Sequence of chain 1.A:
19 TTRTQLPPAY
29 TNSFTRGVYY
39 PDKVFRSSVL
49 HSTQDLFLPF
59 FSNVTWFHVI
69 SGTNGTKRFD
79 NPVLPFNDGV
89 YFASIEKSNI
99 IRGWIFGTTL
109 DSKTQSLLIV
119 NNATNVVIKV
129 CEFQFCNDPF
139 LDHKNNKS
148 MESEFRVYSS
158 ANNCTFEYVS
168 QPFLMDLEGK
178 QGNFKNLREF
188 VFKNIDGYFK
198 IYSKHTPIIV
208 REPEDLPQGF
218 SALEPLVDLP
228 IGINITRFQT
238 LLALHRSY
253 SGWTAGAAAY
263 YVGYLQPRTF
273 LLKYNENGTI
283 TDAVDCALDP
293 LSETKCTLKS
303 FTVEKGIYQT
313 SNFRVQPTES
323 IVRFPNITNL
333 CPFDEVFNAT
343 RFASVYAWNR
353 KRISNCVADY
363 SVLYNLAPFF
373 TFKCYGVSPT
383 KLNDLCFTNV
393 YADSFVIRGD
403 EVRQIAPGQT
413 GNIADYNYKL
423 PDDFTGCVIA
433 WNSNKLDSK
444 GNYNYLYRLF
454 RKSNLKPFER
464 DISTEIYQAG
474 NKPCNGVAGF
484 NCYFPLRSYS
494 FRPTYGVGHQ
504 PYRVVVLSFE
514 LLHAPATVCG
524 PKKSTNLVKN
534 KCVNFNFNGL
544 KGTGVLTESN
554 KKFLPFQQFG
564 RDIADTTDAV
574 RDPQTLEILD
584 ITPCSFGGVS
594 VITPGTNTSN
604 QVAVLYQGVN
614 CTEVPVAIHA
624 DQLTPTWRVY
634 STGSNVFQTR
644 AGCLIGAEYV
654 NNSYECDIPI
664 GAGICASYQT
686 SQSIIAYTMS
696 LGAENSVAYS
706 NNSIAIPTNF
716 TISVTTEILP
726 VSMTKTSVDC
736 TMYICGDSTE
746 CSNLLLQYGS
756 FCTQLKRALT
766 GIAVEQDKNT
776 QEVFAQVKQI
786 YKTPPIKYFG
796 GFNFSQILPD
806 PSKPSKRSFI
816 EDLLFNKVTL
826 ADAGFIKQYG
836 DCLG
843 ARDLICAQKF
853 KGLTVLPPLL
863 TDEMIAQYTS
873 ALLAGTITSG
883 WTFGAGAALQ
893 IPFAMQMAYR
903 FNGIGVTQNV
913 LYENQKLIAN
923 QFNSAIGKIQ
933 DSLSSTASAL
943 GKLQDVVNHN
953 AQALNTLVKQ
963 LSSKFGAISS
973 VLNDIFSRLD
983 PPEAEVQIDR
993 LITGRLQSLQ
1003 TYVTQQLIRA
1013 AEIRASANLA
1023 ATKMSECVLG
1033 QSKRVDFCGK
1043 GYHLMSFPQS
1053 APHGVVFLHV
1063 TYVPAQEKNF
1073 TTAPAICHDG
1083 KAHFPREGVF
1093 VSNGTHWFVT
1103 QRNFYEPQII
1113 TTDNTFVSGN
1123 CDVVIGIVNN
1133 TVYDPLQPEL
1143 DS

Sequence of chain 1.B:
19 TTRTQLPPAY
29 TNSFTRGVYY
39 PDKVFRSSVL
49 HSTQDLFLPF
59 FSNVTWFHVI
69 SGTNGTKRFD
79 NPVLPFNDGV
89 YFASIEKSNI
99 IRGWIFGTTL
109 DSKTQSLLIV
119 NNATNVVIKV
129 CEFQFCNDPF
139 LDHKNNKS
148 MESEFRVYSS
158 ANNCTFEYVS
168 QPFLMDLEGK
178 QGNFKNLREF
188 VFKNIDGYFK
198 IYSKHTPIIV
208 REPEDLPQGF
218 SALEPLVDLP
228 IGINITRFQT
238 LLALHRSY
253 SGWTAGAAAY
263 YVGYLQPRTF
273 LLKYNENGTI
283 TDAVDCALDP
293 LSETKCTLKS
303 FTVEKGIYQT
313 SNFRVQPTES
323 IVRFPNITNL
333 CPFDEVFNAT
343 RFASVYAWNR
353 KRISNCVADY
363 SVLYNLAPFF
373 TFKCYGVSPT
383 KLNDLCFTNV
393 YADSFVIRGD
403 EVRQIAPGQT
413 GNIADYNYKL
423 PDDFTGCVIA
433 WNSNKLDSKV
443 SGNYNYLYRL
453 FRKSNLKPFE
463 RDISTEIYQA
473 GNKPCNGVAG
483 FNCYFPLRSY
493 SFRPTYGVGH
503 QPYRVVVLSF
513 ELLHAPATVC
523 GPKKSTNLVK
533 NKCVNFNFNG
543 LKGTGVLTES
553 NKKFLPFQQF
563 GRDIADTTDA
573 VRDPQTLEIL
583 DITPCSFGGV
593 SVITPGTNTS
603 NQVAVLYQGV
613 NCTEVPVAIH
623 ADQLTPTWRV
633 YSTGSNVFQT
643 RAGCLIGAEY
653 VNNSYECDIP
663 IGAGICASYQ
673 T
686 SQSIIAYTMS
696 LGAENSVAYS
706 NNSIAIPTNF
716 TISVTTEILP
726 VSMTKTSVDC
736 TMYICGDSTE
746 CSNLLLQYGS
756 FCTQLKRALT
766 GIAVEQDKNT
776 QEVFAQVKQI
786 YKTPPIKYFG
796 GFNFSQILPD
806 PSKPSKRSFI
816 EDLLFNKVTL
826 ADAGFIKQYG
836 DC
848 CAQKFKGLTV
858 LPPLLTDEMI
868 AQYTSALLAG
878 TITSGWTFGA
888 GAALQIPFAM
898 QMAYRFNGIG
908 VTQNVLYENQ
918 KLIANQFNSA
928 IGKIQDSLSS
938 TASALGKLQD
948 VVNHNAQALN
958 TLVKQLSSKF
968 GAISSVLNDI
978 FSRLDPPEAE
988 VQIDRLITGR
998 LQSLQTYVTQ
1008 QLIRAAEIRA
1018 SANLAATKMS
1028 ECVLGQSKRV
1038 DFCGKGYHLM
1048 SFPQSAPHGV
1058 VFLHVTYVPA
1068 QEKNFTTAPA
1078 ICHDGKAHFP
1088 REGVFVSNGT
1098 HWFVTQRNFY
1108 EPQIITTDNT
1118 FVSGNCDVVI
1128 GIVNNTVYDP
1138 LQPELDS

Binding-site contacts:
Ligand atom O5 contacts residue ASN706 of chain 1.B at 2.4 Å (h-bond).
Ligand atom O7 contacts residue TYR793 of chain 1.A at 3.2 Å.
Ligand atom C2 contacts residue ASN706 of chain 1.B at 2.5 Å.
Ligand atom C3 contacts residue ASN706 of chain 1.B at 3.8 Å.
Ligand atom N2 contacts residue ASN706 of chain 1.B at 2.8 Å (h-bond).
Ligand atom C7 contacts residue ASN706 of chain 1.B at 3.9 Å.
Ligand atom C7 contacts residue TYR793 of chain 1.A at 4.1 Å (hydrophobic).
Ligand atom C5 contacts residue ASN706 of chain 1.B at 3.7 Å.
Ligand atom C4 contacts residue ASN706 of chain 1.B at 4.2 Å.
Ligand atom C2 contacts residue TYR793 of chain 1.A at 4.2 Å (hydrophobic).
Ligand atom C1 contacts residue ASN706 of chain 1.B at 1.4 Å.
Ligand atom C8 contacts residue ILE1127 of chain 1.B at 3.7 Å (hydrophobic).
Ligand atom O6 contacts residue ASN706 of chain 1.B at 4.5 Å.

A protein and the small-molecule ligand that binds it are described below.
Small molecule (SMILES): CC(=O)N[C@H]1[C@H](O[C@H]2[C@H](O)[C@@H](NC(C)=O)CO[C@@H]2CO)O[C@H](CO)[C@@H](O[C@@H]2O[C@H](CO)[C@@H](O)[C@H](O)[C@@H]2O)[C@@H]1O